Sequence of chain 2.C:
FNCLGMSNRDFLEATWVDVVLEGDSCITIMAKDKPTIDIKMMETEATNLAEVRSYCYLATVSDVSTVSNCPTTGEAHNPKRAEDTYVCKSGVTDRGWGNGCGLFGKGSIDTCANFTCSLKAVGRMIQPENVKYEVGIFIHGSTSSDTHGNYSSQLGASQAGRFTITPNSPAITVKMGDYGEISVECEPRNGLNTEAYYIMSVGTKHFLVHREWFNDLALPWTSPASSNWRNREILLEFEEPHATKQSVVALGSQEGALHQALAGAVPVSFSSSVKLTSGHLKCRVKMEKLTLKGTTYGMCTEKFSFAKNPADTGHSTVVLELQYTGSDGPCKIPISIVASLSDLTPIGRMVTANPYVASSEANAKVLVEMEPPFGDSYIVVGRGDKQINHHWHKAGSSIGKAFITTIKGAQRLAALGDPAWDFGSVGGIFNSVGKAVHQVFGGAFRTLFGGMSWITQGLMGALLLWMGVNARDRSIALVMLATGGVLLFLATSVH

Binding-site contacts:
Ligand atom C5 contacts residue ASN154 of chain 2.C at 3.7 Å.
Ligand atom O5 contacts residue ASN154 of chain 2.C at 2.4 Å (h-bond).
Ligand atom C3 contacts residue ASN154 of chain 2.C at 3.8 Å.
Ligand atom C4 contacts residue ASN154 of chain 2.C at 4.2 Å.
Ligand atom C8 contacts residue ASN154 of chain 2.C at 4.2 Å.
Ligand atom C7 contacts residue ASN154 of chain 2.C at 4.0 Å.
Ligand atom O5 contacts residue SER157 of chain 2.C at 3.8 Å.
Ligand atom C1 contacts residue ASN154 of chain 2.C at 1.4 Å.
Ligand atom C2 contacts residue ASN154 of chain 2.C at 2.4 Å.
Ligand atom N2 contacts residue ASN154 of chain 2.C at 2.9 Å (h-bond).
Ligand atom C1 contacts residue SER157 of chain 2.C at 3.9 Å.

The small molecule below binds the protein below.
Small molecule (SMILES): CC(=O)N[C@@H]1[C@@H](O)[C@H](O)[C@@H](CO)O[C@H]1O